Sequence of chain 1.A:
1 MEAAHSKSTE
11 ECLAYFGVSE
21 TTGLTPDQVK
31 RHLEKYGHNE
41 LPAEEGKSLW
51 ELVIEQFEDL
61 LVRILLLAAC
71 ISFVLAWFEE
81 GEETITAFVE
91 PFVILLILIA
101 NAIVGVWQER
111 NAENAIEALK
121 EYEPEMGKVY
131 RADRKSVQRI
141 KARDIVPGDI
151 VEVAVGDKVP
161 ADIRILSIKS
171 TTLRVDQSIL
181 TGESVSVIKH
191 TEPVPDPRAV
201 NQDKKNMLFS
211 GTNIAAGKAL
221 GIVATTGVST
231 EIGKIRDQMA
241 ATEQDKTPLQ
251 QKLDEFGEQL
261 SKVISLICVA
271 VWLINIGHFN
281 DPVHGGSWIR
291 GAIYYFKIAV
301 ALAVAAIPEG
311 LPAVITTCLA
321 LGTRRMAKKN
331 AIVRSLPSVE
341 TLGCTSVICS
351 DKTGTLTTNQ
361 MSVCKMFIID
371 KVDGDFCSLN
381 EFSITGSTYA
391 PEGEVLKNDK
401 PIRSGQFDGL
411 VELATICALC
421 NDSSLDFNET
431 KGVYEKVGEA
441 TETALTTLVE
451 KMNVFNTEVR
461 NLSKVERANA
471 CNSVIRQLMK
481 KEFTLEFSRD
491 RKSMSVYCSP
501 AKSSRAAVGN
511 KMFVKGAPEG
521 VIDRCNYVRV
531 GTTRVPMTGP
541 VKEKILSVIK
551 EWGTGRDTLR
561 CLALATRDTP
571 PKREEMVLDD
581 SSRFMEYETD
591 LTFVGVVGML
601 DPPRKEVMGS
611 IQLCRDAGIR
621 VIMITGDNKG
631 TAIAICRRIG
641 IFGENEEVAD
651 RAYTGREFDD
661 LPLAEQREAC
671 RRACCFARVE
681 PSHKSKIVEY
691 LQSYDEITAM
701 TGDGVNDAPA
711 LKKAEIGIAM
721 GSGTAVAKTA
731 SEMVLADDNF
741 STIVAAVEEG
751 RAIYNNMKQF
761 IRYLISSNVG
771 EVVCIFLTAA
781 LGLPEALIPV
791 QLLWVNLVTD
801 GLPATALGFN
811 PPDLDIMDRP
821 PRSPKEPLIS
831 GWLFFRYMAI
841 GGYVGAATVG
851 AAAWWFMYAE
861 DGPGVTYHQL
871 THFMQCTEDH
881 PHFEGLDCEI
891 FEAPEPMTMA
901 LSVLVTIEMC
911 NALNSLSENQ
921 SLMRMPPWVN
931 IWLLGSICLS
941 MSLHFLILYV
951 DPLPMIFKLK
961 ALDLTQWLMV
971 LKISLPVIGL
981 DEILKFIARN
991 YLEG

The protein below binds the small molecule below.
Small molecule (SMILES): Nc1ncnc2c1ncn2[C@@H]1O[C@H](CO[P](=O)(O)O[P](=O)(O)CP(=O)(O)O)[C@@H](O)[C@H]1O

Binding-site contacts:
Ligand atom O2' contacts residue ALA517 of chain 1.A at 3.0 Å.
Ligand atom C6 contacts residue LYS515 of chain 1.A at 3.3 Å.
Ligand atom O2B contacts residue MG1 of chain 1.D at 2.7 Å.
Ligand atom N7 contacts residue THR441 of chain 1.A at 3.5 Å (h-bond).
Ligand atom PA contacts residue MG1 of chain 1.D at 3.2 Å.
Ligand atom N9 contacts residue ARG560 of chain 1.A at 3.6 Å (salt-bridge).
Ligand atom C1' contacts residue LEU562 of chain 1.A at 3.3 Å (hydrophobic).
Ligand atom O5' contacts residue ARG560 of chain 1.A at 3.2 Å (salt-bridge).
Ligand atom O4' contacts residue ALA517 of chain 1.A at 3.4 Å (h-bond).
Ligand atom C2 contacts residue PHE487 of chain 1.A at 3.4 Å (hydrophobic).
Ligand atom O2' contacts residue CYS561 of chain 1.A at 3.1 Å (h-bond).
Ligand atom N3 contacts residue GLY516 of chain 1.A at 3.2 Å.
Ligand atom C2 contacts residue LYS515 of chain 1.A at 3.2 Å.
Ligand atom O4' contacts residue PHE487 of chain 1.A at 3.5 Å.
Ligand atom PB contacts residue MG1 of chain 1.D at 3.5 Å.
Ligand atom N6 contacts residue LYS515 of chain 1.A at 3.1 Å (salt-bridge).
Ligand atom C8 contacts residue ARG560 of chain 1.A at 2.8 Å.
Ligand atom N1 contacts residue MET494 of chain 1.A at 3.4 Å (h-bond).
Ligand atom C1' contacts residue ALA517 of chain 1.A at 3.3 Å (hydrophobic).
Ligand atom PB contacts residue ARG560 of chain 1.A at 3.5 Å.
Ligand atom O2' contacts residue LEU562 of chain 1.A at 3.4 Å.
Ligand atom O5' contacts residue PHE487 of chain 1.A at 2.9 Å.
Ligand atom O2B contacts residue ARG560 of chain 1.A at 3.0 Å (salt-bridge).
Ligand atom O1A contacts residue PHE487 of chain 1.A at 3.0 Å.
Ligand atom N1 contacts residue LYS515 of chain 1.A at 3.0 Å.
Ligand atom O1A contacts residue MG1 of chain 1.D at 2.2 Å.
Ligand atom N9 contacts residue LEU562 of chain 1.A at 3.3 Å.
Ligand atom O1B contacts residue ARG560 of chain 1.A at 3.2 Å (salt-bridge).
Ligand atom PA contacts residue PHE487 of chain 1.A at 3.5 Å.
Ligand atom N6 contacts residue GLU442 of chain 1.A at 3.4 Å (salt-bridge).
Ligand atom N3 contacts residue LYS515 of chain 1.A at 3.5 Å (salt-bridge).
Ligand atom C5' contacts residue PHE487 of chain 1.A at 3.5 Å (hydrophobic).
Ligand atom C2' contacts residue ARG560 of chain 1.A at 3.5 Å.
Ligand atom C2 contacts residue MET494 of chain 1.A at 3.6 Å (hydrophobic).
Ligand atom O3A contacts residue ARG560 of chain 1.A at 2.9 Å (salt-bridge).
Ligand atom C2' contacts residue LEU562 of chain 1.A at 3.3 Å (hydrophobic).
Ligand atom C3' contacts residue ARG560 of chain 1.A at 3.0 Å.
Ligand atom C5' contacts residue ARG560 of chain 1.A at 3.6 Å.
Ligand atom O3A contacts residue MG1 of chain 1.D at 3.2 Å.
Ligand atom N3 contacts residue PHE487 of chain 1.A at 3.5 Å.